Binding-site contacts:
Ligand atom C2' contacts residue THR47 of chain 1.B at 3.6 Å.
Ligand atom O1P contacts residue GLY158 of chain 1.B at 3.8 Å.
Ligand atom O4P contacts residue ARG233 of chain 1.B at 3.2 Å (salt-bridge).
Ligand atom O3P contacts residue ALA49 of chain 1.B at 3.0 Å (h-bond).
Ligand atom O3P contacts residue GLY51 of chain 1.B at 3.1 Å (h-bond).
Ligand atom N6 contacts residue ILE76 of chain 1.B at 3.0 Å (h-bond).
Ligand atom O2' contacts residue THR47 of chain 1.B at 2.8 Å (h-bond).
Ligand atom O3P contacts residue PHE50 of chain 1.B at 3.7 Å.
Ligand atom N3 contacts residue THR47 of chain 1.B at 3.6 Å.
Ligand atom P1 contacts residue THR48 of chain 1.B at 3.7 Å.
Ligand atom C2 contacts residue ILE76 of chain 1.B at 3.6 Å (hydrophobic).
Ligand atom P2 contacts residue ARG233 of chain 1.B at 3.2 Å.
Ligand atom O1P contacts residue GLY54 of chain 1.B at 2.8 Å (h-bond).
Ligand atom O1P contacts residue GLY51 of chain 1.B at 3.4 Å (h-bond).
Ligand atom C2 contacts residue THR48 of chain 1.B at 3.2 Å.
Ligand atom N1 contacts residue THR48 of chain 1.B at 3.5 Å (h-bond).
Ligand atom O3' contacts residue GLY158 of chain 1.B at 3.2 Å (h-bond).
Ligand atom O4P contacts residue ARG167 of chain 1.B at 2.8 Å (salt-bridge).
Ligand atom C5' contacts residue HIS248 of chain 1.B at 3.8 Å.
Ligand atom O6P contacts residue ARG167 of chain 1.B at 3.1 Å (salt-bridge).
Ligand atom P2 contacts residue ARG167 of chain 1.B at 3.4 Å.
Ligand atom N3 contacts residue THR48 of chain 1.B at 3.5 Å (h-bond).
Ligand atom N1 contacts residue ILE76 of chain 1.B at 2.9 Å (h-bond).
Ligand atom O5P contacts residue ARG233 of chain 1.B at 3.6 Å.
Ligand atom O2P contacts residue THR47 of chain 1.B at 3.6 Å.
Ligand atom O2' contacts residue GLY158 of chain 1.B at 3.1 Å (h-bond).
Ligand atom O6P contacts residue ARG233 of chain 1.B at 2.9 Å (salt-bridge).
Ligand atom O6P contacts residue HIS248 of chain 1.B at 3.5 Å (h-bond).
Ligand atom P2 contacts residue ARG236 of chain 1.B at 3.5 Å.
Ligand atom O4' contacts residue HIS248 of chain 1.B at 3.1 Å.
Ligand atom C6 contacts residue ILE76 of chain 1.B at 3.7 Å (hydrophobic).
Ligand atom C5' contacts residue ARG159 of chain 1.B at 3.6 Å.
Ligand atom C5 contacts residue ALA49 of chain 1.B at 3.5 Å (hydrophobic).
Ligand atom O5P contacts residue ARG236 of chain 1.B at 2.6 Å (salt-bridge).
Ligand atom O2P contacts residue THR48 of chain 1.B at 2.8 Å (h-bond).
Ligand atom O2P contacts residue GLY54 of chain 1.B at 3.2 Å.
Ligand atom N7 contacts residue ALA49 of chain 1.B at 3.5 Å.
Ligand atom C5' contacts residue ARG167 of chain 1.B at 3.4 Å.
Ligand atom O2' contacts residue THR157 of chain 1.B at 3.3 Å.
Ligand atom O3P contacts residue THR48 of chain 1.B at 3.7 Å.

This small molecule binds to this protein.
Small molecule (SMILES): Nc1ncnc2c1ncn2[C@@H]1O[C@H](COP(=O)(O)O)[C@@H](OP(=O)(O)O)[C@H]1O

Sequence of chain 1.B:
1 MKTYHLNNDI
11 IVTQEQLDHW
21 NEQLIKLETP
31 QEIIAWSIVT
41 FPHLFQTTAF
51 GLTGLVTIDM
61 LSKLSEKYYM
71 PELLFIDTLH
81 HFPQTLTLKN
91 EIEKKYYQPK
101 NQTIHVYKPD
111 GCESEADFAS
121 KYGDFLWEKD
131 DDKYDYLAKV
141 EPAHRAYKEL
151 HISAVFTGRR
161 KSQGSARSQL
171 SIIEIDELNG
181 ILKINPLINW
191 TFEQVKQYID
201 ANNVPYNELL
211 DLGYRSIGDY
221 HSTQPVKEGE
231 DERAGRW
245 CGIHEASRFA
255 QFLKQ